Sequence of chain 1.A:
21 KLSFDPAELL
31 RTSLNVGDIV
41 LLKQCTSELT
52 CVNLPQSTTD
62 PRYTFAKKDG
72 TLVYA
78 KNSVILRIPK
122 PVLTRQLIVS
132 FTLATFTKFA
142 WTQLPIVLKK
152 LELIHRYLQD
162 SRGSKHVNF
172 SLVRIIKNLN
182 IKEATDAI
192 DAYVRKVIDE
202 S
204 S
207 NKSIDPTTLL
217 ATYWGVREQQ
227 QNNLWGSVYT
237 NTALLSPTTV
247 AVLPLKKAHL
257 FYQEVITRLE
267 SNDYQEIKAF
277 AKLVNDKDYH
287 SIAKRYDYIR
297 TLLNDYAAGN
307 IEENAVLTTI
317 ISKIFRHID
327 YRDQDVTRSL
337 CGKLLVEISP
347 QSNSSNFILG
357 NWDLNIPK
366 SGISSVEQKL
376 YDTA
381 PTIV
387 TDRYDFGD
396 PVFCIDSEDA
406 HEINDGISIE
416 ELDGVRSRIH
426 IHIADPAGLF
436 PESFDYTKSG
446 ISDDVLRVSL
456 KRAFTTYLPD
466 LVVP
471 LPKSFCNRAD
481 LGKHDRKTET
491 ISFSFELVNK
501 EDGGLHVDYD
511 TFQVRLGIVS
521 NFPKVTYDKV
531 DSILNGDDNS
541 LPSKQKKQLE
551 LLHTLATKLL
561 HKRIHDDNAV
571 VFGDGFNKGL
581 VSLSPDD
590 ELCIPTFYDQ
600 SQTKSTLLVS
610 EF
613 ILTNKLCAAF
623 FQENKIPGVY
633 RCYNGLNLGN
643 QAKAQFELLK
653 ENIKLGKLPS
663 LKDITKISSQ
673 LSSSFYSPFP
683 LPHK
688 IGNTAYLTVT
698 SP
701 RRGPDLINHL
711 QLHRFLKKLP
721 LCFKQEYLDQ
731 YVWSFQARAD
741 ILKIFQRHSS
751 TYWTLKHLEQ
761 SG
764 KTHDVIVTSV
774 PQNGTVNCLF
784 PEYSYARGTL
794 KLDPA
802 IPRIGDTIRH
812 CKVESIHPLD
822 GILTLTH

This small molecule binds to this protein.
Small molecule (SMILES): Nc1ccn([C@@H]2O[C@H](CO[P](=O)(O)O[C@H]3[C@@H](O)[C@H](n4cnc5c(N)ncnc54)O[C@@H]3CO[P](=O)(O)O[C@H]3[C@@H](O)[C@H](n4ccc(=O)[nH]c4=O)O[C@@H]3CO[P](=O)(O)O[C@H]3[C@@H](O)[C@H](n4cnc5c(N)ncnc54)O[C@@H]3CO[P](=O)(O)O[C@H]3[C@@H](O)[C@H](n4cnc5c(=O)nc(N)[nH]c54)O[C@@H]3CO[P](=O)(O)O[C@H]3[C@@H](O)[C@H](n4cnc5c(N)ncnc54)O[C@@H]3COP(=O)=O)[C@@H](O)[C@H]2O)c(=O)n1

Binding-site contacts:
Ligand atom O4' contacts residue TYR527 of chain 1.A at 3.2 Å (h-bond).
Ligand atom C1' contacts residue TYR527 of chain 1.A at 3.3 Å (hydrophobic).
Ligand atom OP1 contacts residue THR697 of chain 1.A at 2.5 Å (h-bond).
Ligand atom C4 contacts residue PHE572 of chain 1.A at 3.3 Å (hydrophobic).
Ligand atom OP2 contacts residue ARG701 of chain 1.A at 3.0 Å (salt-bridge).
Ligand atom OP1 contacts residue ARG633 of chain 1.A at 3.3 Å (salt-bridge).
Ligand atom O2' contacts residue SER674 of chain 1.A at 2.4 Å (h-bond).
Ligand atom OP1 contacts residue HIS685 of chain 1.A at 2.8 Å (h-bond).
Ligand atom O5' contacts residue ARG701 of chain 1.A at 3.1 Å (salt-bridge).
Ligand atom O6 contacts residue ASN577 of chain 1.A at 3.3 Å (h-bond).
Ligand atom O2' contacts residue TYR527 of chain 1.A at 2.9 Å (h-bond).
Ligand atom OP1 contacts residue ARG633 of chain 1.A at 3.2 Å.
Ligand atom OP2 contacts residue ARG701 of chain 1.A at 2.6 Å (salt-bridge).
Ligand atom O2' contacts residue ILE613 of chain 1.A at 3.3 Å.
Ligand atom O2' contacts residue MSE687 of chain 1.A at 3.1 Å.
Ligand atom OP2 contacts residue ARG702 of chain 1.A at 3.3 Å (salt-bridge).
Ligand atom OP1 contacts residue SER675 of chain 1.A at 3.1 Å.
Ligand atom OP2 contacts residue THR238 of chain 1.A at 3.3 Å.
Ligand atom O3' contacts residue HIS406 of chain 1.A at 3.0 Å (h-bond).
Ligand atom O3' contacts residue ASP401 of chain 1.A at 3.2 Å (salt-bridge).
Ligand atom C5' contacts residue GLU407 of chain 1.A at 3.1 Å.
Ligand atom OP1 contacts residue ASP410 of chain 1.A at 3.3 Å (salt-bridge).
Ligand atom OP1 contacts residue THR238 of chain 1.A at 3.0 Å.
Ligand atom OP1 contacts residue SER676 of chain 1.A at 2.9 Å (h-bond).
Ligand atom C5 contacts residue PHE572 of chain 1.A at 3.3 Å (hydrophobic).
Ligand atom O2' contacts residue ASP401 of chain 1.A at 2.4 Å (salt-bridge).
Ligand atom OP1 contacts residue SER698 of chain 1.A at 3.3 Å (h-bond).
Ligand atom O5' contacts residue GLU407 of chain 1.A at 3.3 Å (salt-bridge).
Ligand atom N1 contacts residue GLN599 of chain 1.A at 3.2 Å (h-bond).
Ligand atom O3' contacts residue MG1 of chain 1.E at 3.0 Å.
Ligand atom O3' contacts residue GLU407 of chain 1.A at 2.6 Å (salt-bridge).
Ligand atom OP1 contacts residue TYR693 of chain 1.A at 2.5 Å (h-bond).
Ligand atom C5 contacts residue ARG701 of chain 1.A at 3.0 Å.
Ligand atom OP2 contacts residue ARG633 of chain 1.A at 3.0 Å (salt-bridge).
Ligand atom O3' contacts residue SER674 of chain 1.A at 3.2 Å (h-bond).
Ligand atom O2' contacts residue HIS406 of chain 1.A at 3.3 Å (h-bond).
Ligand atom OP1 contacts residue GLU407 of chain 1.A at 3.1 Å (salt-bridge).
Ligand atom OP1 contacts residue ASN409 of chain 1.A at 2.9 Å (h-bond).
Ligand atom OP1 contacts residue MSE612 of chain 1.A at 3.1 Å.
Ligand atom O3' contacts residue SER675 of chain 1.A at 3.3 Å.